Sequence of chain 1.K:
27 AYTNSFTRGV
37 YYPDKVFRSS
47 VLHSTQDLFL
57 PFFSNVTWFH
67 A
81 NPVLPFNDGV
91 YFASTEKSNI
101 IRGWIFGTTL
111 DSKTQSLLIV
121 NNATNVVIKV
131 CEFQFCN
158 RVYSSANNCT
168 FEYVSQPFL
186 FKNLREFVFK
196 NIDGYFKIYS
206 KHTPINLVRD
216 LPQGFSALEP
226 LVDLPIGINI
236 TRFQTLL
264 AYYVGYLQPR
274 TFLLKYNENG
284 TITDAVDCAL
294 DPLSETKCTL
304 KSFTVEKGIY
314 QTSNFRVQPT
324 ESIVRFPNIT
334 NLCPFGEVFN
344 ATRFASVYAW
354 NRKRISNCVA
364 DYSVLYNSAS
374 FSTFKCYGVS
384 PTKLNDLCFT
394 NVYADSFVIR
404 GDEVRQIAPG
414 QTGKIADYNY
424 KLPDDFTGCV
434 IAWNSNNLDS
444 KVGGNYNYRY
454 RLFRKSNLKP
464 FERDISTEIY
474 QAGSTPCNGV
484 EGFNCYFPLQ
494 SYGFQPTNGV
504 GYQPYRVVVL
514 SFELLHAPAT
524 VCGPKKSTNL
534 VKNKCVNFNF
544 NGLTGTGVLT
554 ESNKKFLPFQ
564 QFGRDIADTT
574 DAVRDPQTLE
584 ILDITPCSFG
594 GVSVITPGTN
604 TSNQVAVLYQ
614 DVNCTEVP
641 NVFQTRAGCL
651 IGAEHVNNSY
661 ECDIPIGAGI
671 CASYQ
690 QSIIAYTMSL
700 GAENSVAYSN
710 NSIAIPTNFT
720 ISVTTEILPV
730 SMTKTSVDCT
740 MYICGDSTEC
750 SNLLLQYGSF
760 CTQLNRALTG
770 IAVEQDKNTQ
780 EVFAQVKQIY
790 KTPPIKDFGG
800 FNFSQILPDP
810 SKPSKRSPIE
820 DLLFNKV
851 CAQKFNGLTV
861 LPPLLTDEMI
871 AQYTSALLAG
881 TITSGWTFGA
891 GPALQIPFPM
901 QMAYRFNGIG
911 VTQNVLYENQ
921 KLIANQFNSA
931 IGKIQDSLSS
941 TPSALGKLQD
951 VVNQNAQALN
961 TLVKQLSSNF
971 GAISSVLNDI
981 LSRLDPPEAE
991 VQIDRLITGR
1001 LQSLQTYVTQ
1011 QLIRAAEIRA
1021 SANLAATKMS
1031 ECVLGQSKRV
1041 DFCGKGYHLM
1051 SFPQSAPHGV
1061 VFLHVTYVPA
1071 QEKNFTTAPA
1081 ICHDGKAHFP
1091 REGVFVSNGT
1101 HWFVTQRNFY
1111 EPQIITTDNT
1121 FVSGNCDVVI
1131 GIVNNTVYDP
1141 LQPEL

Binding-site contacts:
Ligand atom C5 contacts residue ASN165 of chain 1.K at 3.7 Å.
Ligand atom C8 contacts residue ASN165 of chain 1.K at 4.4 Å.
Ligand atom C1 contacts residue ASN165 of chain 1.K at 1.4 Å.
Ligand atom C8 contacts residue GLN115 of chain 1.K at 4.2 Å.
Ligand atom O7 contacts residue GLN115 of chain 1.K at 4.5 Å.
Ligand atom C7 contacts residue ASN165 of chain 1.K at 3.2 Å.
Ligand atom N2 contacts residue ASN165 of chain 1.K at 2.9 Å (h-bond).
Ligand atom C2 contacts residue ASN165 of chain 1.K at 2.5 Å.
Ligand atom O5 contacts residue ASN165 of chain 1.K at 2.4 Å (h-bond).
Ligand atom O7 contacts residue ASN165 of chain 1.K at 3.2 Å (h-bond).
Ligand atom C3 contacts residue ASN165 of chain 1.K at 3.8 Å.
Ligand atom C4 contacts residue ASN165 of chain 1.K at 4.3 Å.

The small molecule below binds the protein below.
Small molecule (SMILES): CC(=O)N[C@@H]1[C@@H](O)[C@H](O)[C@@H](CO)O[C@H]1O